Sequence of chain 1.B:
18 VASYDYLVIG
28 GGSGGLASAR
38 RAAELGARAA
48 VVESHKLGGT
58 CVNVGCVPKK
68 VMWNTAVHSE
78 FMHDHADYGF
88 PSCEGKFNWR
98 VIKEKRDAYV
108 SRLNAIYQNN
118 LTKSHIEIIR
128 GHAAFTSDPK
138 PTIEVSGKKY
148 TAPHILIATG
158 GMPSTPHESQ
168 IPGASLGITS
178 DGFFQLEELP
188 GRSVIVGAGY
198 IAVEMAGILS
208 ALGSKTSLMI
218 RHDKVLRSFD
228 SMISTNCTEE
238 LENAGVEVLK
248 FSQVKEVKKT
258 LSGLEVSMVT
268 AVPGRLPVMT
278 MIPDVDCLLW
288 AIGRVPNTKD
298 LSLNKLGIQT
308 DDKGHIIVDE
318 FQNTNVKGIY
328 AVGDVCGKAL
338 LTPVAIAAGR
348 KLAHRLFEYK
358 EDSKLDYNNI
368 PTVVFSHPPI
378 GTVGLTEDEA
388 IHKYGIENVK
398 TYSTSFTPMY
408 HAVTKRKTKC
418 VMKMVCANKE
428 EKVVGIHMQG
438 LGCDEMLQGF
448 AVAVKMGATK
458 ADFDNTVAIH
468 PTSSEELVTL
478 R

Binding-site contacts:
Ligand atom C3 contacts residue VAL59 of chain 1.A at 3.3 Å (hydrophobic).
Ligand atom C19 contacts residue SER30 of chain 1.A at 3.6 Å.
Ligand atom C17 contacts residue SER30 of chain 1.A at 3.8 Å.
Ligand atom C23 contacts residue TYR114 of chain 1.A at 3.3 Å (hydrophobic).
Ligand atom C26 contacts residue TYR114 of chain 1.A at 3.7 Å (hydrophobic).
Ligand atom C18 contacts residue GLY55 of chain 1.A at 3.3 Å.
Ligand atom C6 contacts residue LEU110 of chain 1.A at 3.5 Å (hydrophobic).
Ligand atom C18 contacts residue SER30 of chain 1.A at 3.6 Å.
Ligand atom O44 contacts residue TYR114 of chain 1.A at 2.6 Å (h-bond).
Ligand atom C11 contacts residue GOL1 of chain 1.T at 3.6 Å.
Ligand atom O45 contacts residue ALA34 of chain 1.A at 3.1 Å.
Ligand atom C1 contacts residue LEU110 of chain 1.A at 3.6 Å (hydrophobic).
Ligand atom C17 contacts residue HIS467 of chain 1.B at 3.7 Å.
Ligand atom O44 contacts residue ARG37 of chain 1.A at 2.8 Å (salt-bridge).
Ligand atom C2 contacts residue TYR114 of chain 1.A at 3.7 Å (hydrophobic).
Ligand atom O16 contacts residue VAL64 of chain 1.A at 3.8 Å.
Ligand atom O16 contacts residue HIS467 of chain 1.B at 2.9 Å (h-bond).
Ligand atom O7 contacts residue TYR114 of chain 1.A at 3.6 Å.
Ligand atom C43 contacts residue ARG37 of chain 1.A at 3.7 Å.
Ligand atom C23 contacts residue LEU33 of chain 1.A at 3.7 Å (hydrophobic).
Ligand atom O7 contacts residue GLY55 of chain 1.A at 3.8 Å.
Ligand atom C15 contacts residue CYS58 of chain 1.A at 3.8 Å (hydrophobic).
Ligand atom C43 contacts residue TYR114 of chain 1.A at 3.3 Å (hydrophobic).
Ligand atom O45 contacts residue ARG347 of chain 1.A at 3.2 Å (salt-bridge).
Ligand atom C11 contacts residue VAL59 of chain 1.A at 3.6 Å (hydrophobic).
Ligand atom O16 contacts residue CYS58 of chain 1.A at 3.4 Å (h-bond).
Ligand atom C26 contacts residue ALA34 of chain 1.A at 3.8 Å (hydrophobic).
Ligand atom C43 contacts residue ALA34 of chain 1.A at 3.6 Å (hydrophobic).
Ligand atom C17 contacts residue CYS58 of chain 1.A at 1.9 Å (hydrophobic).
Ligand atom C17 contacts residue THR339 of chain 1.A at 3.5 Å.
Ligand atom C14 contacts residue VAL59 of chain 1.A at 3.7 Å (hydrophobic).
Ligand atom C15 contacts residue VAL59 of chain 1.A at 3.5 Å (hydrophobic).
Ligand atom C4 contacts residue VAL59 of chain 1.A at 3.4 Å (hydrophobic).
Ligand atom O16 contacts residue GOL1 of chain 1.T at 3.3 Å (h-bond).
Ligand atom C14 contacts residue CYS58 of chain 1.A at 2.8 Å (hydrophobic).
Ligand atom C17 contacts residue GOL1 of chain 1.T at 3.5 Å.
Ligand atom C11 contacts residue CYS58 of chain 1.A at 3.4 Å (hydrophobic).
Ligand atom C14 contacts residue GOL1 of chain 1.T at 3.7 Å.
Ligand atom C10 contacts residue VAL59 of chain 1.A at 3.4 Å (hydrophobic).
Ligand atom C20 contacts residue SER30 of chain 1.A at 3.3 Å.

Sequence of chain 1.A:
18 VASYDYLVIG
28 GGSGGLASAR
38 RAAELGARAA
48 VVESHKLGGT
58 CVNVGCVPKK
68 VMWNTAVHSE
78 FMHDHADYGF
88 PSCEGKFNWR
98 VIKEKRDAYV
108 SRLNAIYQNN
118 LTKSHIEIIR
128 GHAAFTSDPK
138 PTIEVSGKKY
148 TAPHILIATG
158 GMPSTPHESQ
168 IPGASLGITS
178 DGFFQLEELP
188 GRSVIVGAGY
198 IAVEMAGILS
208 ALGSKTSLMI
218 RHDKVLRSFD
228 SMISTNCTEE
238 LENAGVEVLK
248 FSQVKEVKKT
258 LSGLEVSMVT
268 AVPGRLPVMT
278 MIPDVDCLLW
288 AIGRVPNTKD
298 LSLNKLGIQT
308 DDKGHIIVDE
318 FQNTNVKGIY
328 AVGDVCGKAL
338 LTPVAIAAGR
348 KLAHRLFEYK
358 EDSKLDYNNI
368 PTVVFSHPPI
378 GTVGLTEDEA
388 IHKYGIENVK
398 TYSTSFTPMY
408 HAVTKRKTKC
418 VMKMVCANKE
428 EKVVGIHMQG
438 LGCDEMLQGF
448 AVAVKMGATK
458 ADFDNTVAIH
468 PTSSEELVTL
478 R

A protein and the small-molecule ligand that binds it are described below.
Small molecule (SMILES): CC1=C(CCCCCC(=O)O)C(=O)c2ccccc2C1=O